Binding-site contacts:
Ligand atom C5 contacts residue ASN84 of chain 1.B at 3.6 Å.
Ligand atom C1 contacts residue ASN84 of chain 1.B at 1.4 Å.
Ligand atom C3 contacts residue ASN84 of chain 1.B at 3.8 Å.
Ligand atom O5 contacts residue ASN84 of chain 1.B at 2.3 Å (h-bond).
Ligand atom O7 contacts residue ASN84 of chain 1.B at 4.3 Å.
Ligand atom N2 contacts residue ASN84 of chain 1.B at 2.9 Å (h-bond).
Ligand atom O6 contacts residue ASN84 of chain 1.B at 4.4 Å.
Ligand atom O6 contacts residue ILE61 of chain 1.A at 3.5 Å.
Ligand atom C2 contacts residue ASN84 of chain 1.B at 2.4 Å.
Ligand atom C7 contacts residue ASN84 of chain 1.B at 3.8 Å.
Ligand atom C4 contacts residue ASN84 of chain 1.B at 4.1 Å.
Ligand atom O7 contacts residue GLN60 of chain 1.A at 4.3 Å.

Sequence of chain 1.A:
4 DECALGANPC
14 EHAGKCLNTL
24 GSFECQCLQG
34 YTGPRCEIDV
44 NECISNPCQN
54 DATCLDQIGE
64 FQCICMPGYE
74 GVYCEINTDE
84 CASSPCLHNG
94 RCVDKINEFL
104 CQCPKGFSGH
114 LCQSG

A protein and the small-molecule ligand that binds it are described below.
Small molecule (SMILES): CC(=O)N[C@@H]1[C@@H](O)[C@H](O)[C@@H](CO)O[C@H]1O

Sequence of chain 1.B:
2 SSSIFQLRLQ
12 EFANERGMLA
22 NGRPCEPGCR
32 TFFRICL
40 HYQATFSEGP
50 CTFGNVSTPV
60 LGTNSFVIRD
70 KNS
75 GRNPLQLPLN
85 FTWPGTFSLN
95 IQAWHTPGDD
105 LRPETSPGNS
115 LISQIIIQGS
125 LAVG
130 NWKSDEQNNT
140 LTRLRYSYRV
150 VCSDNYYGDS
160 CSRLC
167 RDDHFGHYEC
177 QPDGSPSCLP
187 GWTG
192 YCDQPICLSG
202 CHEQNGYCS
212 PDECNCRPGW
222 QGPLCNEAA